A protein and the small-molecule ligand that binds it are described below.
Small molecule (SMILES): CC(=O)N[C@@H]1[C@@H](O)[C@H](O)[C@@H](CO)O[C@H]1O

Sequence of chain 1.A:
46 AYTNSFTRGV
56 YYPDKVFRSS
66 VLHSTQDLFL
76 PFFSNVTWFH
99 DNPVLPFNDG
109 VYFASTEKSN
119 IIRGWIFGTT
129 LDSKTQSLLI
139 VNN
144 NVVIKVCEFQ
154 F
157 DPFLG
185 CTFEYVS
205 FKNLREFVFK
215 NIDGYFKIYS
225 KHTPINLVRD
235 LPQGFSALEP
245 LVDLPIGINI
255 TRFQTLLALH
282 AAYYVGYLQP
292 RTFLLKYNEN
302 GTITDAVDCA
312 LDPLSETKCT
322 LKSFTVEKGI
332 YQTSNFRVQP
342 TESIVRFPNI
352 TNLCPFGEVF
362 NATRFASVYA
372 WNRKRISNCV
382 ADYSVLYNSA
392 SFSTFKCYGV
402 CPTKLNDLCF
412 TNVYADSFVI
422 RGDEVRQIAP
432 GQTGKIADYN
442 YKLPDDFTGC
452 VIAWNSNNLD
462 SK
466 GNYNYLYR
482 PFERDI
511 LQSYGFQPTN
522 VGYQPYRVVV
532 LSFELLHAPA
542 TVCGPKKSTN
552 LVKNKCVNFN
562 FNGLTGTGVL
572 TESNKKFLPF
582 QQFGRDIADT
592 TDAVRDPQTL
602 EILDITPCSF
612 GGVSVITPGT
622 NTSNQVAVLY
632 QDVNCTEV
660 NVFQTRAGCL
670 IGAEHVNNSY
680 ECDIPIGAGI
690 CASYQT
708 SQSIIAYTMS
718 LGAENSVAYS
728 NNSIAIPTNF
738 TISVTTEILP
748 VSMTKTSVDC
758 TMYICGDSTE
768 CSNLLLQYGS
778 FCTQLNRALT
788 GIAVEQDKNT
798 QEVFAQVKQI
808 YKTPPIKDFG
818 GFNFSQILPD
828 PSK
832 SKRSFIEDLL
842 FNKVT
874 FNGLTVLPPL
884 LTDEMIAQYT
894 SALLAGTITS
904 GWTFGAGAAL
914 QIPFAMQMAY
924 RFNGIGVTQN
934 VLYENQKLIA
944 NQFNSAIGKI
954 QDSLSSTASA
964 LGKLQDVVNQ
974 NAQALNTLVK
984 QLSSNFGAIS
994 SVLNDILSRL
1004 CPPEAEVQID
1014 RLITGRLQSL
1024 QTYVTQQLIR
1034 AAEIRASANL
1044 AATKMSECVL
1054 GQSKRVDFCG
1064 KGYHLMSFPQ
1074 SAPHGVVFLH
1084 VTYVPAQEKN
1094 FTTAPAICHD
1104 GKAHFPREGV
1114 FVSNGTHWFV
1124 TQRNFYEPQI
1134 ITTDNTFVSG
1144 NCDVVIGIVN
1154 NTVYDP

Binding-site contacts:
Ligand atom C8 contacts residue ASN676 of chain 1.A at 3.7 Å.
Ligand atom C5 contacts residue ASN676 of chain 1.A at 3.8 Å.
Ligand atom C7 contacts residue ASN676 of chain 1.A at 3.3 Å.
Ligand atom C7 contacts residue HIS674 of chain 1.A at 4.4 Å.
Ligand atom C8 contacts residue VAL675 of chain 1.A at 3.6 Å (hydrophobic).
Ligand atom C1 contacts residue ASN676 of chain 1.A at 1.5 Å.
Ligand atom O7 contacts residue ASN676 of chain 1.A at 3.3 Å (h-bond).
Ligand atom O5 contacts residue ASN676 of chain 1.A at 2.4 Å (h-bond).
Ligand atom O7 contacts residue HIS674 of chain 1.A at 4.4 Å.
Ligand atom C8 contacts residue HIS674 of chain 1.A at 3.4 Å.
Ligand atom N2 contacts residue ASN676 of chain 1.A at 3.0 Å (h-bond).
Ligand atom C4 contacts residue ASN676 of chain 1.A at 4.3 Å.
Ligand atom O7 contacts residue VAL675 of chain 1.A at 4.4 Å.
Ligand atom C2 contacts residue ASN676 of chain 1.A at 2.5 Å.
Ligand atom C7 contacts residue VAL675 of chain 1.A at 4.3 Å (hydrophobic).
Ligand atom C3 contacts residue ASN676 of chain 1.A at 3.9 Å.